Binding-site contacts:
Ligand atom C6 contacts residue VAL222 of chain 1.A at 4.1 Å (hydrophobic).
Ligand atom C13 contacts residue CM51 of chain 1.E at 4.0 Å.
Ligand atom C7 contacts residue CM51 of chain 1.E at 3.0 Å.
Ligand atom O25 contacts residue LEU466 of chain 1.A at 4.1 Å.
Ligand atom C13 contacts residue GLY218 of chain 1.A at 4.1 Å.
Ligand atom C2 contacts residue CM51 of chain 1.E at 2.9 Å.
Ligand atom C19 contacts residue MET214 of chain 1.A at 4.0 Å (hydrophobic).
Ligand atom C5 contacts residue GLY218 of chain 1.A at 4.1 Å.
Ligand atom O23 contacts residue LEU466 of chain 1.A at 4.1 Å.
Ligand atom C18 contacts residue CM51 of chain 1.E at 4.1 Å.
Ligand atom O34 contacts residue SER215 of chain 1.A at 3.9 Å.
Ligand atom C10 contacts residue LYS219 of chain 1.A at 3.8 Å.
Ligand atom C15 contacts residue GLY467 of chain 1.A at 4.2 Å.
Ligand atom C24 contacts residue MET214 of chain 1.A at 3.5 Å (hydrophobic).
Ligand atom C19 contacts residue CM51 of chain 1.E at 3.8 Å.
Ligand atom C29 contacts residue SER215 of chain 1.A at 3.4 Å.
Ligand atom C4 contacts residue LEU47 of chain 1.A at 4.2 Å (hydrophobic).
Ligand atom C19 contacts residue PHE217 of chain 1.A at 4.2 Å (hydrophobic).
Ligand atom C26 contacts residue MET214 of chain 1.A at 4.2 Å (hydrophobic).
Ligand atom C1 contacts residue CM51 of chain 1.E at 3.4 Å.
Ligand atom C7 contacts residue VAL222 of chain 1.A at 4.1 Å (hydrophobic).
Ligand atom O12 contacts residue GLY218 of chain 1.A at 4.0 Å.
Ligand atom C1 contacts residue MET221 of chain 1.A at 3.9 Å (hydrophobic).
Ligand atom C29 contacts residue MET214 of chain 1.A at 3.8 Å (hydrophobic).
Ligand atom C11 contacts residue GLY218 of chain 1.A at 4.2 Å.
Ligand atom C4 contacts residue CM51 of chain 1.E at 3.4 Å.
Ligand atom O12 contacts residue MET221 of chain 1.A at 4.2 Å.
Ligand atom O14 contacts residue PHE217 of chain 1.A at 3.8 Å.
Ligand atom O14 contacts residue CM51 of chain 1.E at 2.9 Å (h-bond).
Ligand atom O33 contacts residue SER215 of chain 1.A at 4.2 Å.
Ligand atom O22 contacts residue CM51 of chain 1.E at 3.4 Å.
Ligand atom O20 contacts residue PHE217 of chain 1.A at 3.0 Å.
Ligand atom O20 contacts residue MET214 of chain 1.A at 2.7 Å (h-bond).
Ligand atom O25 contacts residue MET214 of chain 1.A at 3.5 Å (h-bond).
Ligand atom C15 contacts residue CM51 of chain 1.E at 3.3 Å.
Ligand atom C6 contacts residue GLY218 of chain 1.A at 4.0 Å.
Ligand atom C3 contacts residue CM51 of chain 1.E at 3.7 Å.
Ligand atom C28 contacts residue SER215 of chain 1.A at 3.6 Å.
Ligand atom C8 contacts residue CM51 of chain 1.E at 3.2 Å.
Ligand atom C4 contacts residue VAL222 of chain 1.A at 3.8 Å (hydrophobic).

A protein and the small-molecule ligand that binds it are described below.
Small molecule (SMILES): OC[C@H]1O[C@H](O[C@H]2[C@H](O)[C@@H](O)[C@H](OCCCCCC3CCCCC3)O[C@@H]2CO)[C@H](O)[C@@H](O)[C@@H]1O

Sequence of chain 1.A:
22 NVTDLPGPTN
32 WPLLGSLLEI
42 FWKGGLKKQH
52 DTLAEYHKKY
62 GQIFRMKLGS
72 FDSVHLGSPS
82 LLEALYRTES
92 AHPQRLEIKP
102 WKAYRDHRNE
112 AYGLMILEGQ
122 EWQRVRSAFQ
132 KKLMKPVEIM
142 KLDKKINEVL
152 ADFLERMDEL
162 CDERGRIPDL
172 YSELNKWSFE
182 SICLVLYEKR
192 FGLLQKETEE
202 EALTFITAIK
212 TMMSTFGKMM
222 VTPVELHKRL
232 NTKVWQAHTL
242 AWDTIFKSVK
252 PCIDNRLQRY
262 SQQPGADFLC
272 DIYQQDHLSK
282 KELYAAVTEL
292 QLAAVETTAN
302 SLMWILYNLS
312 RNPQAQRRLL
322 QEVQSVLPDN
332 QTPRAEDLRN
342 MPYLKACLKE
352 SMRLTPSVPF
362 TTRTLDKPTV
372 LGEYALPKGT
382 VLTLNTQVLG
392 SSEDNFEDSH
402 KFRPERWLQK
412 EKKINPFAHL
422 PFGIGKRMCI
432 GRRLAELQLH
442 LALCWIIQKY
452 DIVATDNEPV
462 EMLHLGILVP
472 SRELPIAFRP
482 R